A protein and the small-molecule ligand that binds it are described below.
Small molecule (SMILES): Nc1ncnc2c1ncn2[C@@H]1O[C@H](COP(=O)(O)OP(=O)(O)OP(O)(O)=S)[C@@H](O)[C@H]1O

Binding-site contacts:
Ligand atom O2G contacts residue GLU71 of chain 1.F at 2.9 Å (salt-bridge).
Ligand atom O4' contacts residue VAL38 of chain 1.F at 2.8 Å.
Ligand atom O3B contacts residue LYS53 of chain 1.F at 3.0 Å (salt-bridge).
Ligand atom S1G contacts residue ASP168 of chain 1.F at 3.0 Å (salt-bridge).
Ligand atom PG contacts residue ASP168 of chain 1.F at 3.7 Å.
Ligand atom O3' contacts residue SER154 of chain 1.F at 2.4 Å (h-bond).
Ligand atom O2A contacts residue LYS53 of chain 1.F at 3.0 Å (salt-bridge).
Ligand atom N6 contacts residue ILE84 of chain 1.F at 3.2 Å.
Ligand atom N6 contacts residue ALA51 of chain 1.F at 3.6 Å.
Ligand atom C3' contacts residue SER154 of chain 1.F at 3.5 Å.
Ligand atom C5 contacts residue LEU167 of chain 1.F at 3.8 Å (hydrophobic).
Ligand atom C2 contacts residue LEU108 of chain 1.F at 3.4 Å (hydrophobic).
Ligand atom O1A contacts residue ASP168 of chain 1.F at 2.5 Å (salt-bridge).
Ligand atom PA contacts residue MG1 of chain 1.Q at 3.6 Å.
Ligand atom C8 contacts residue LEU167 of chain 1.F at 3.9 Å (hydrophobic).
Ligand atom O1B contacts residue SER37 of chain 1.F at 3.2 Å (h-bond).
Ligand atom PB contacts residue MG1 of chain 1.Q at 3.5 Å.
Ligand atom N6 contacts residue THR106 of chain 1.F at 3.5 Å (h-bond).
Ligand atom PA contacts residue ASP168 of chain 1.F at 3.8 Å.
Ligand atom C1' contacts residue VAL38 of chain 1.F at 3.6 Å (hydrophobic).
Ligand atom O2G contacts residue ASP168 of chain 1.F at 3.2 Å (salt-bridge).
Ligand atom PB contacts residue LYS53 of chain 1.F at 3.6 Å.
Ligand atom N1 contacts residue MET109 of chain 1.F at 3.0 Å (h-bond).
Ligand atom O2B contacts residue MG1 of chain 1.Q at 2.1 Å.
Ligand atom O2B contacts residue ASP168 of chain 1.F at 2.9 Å (salt-bridge).
Ligand atom O3A contacts residue LYS53 of chain 1.F at 3.1 Å (salt-bridge).
Ligand atom PG contacts residue LYS53 of chain 1.F at 3.4 Å.
Ligand atom C2 contacts residue MET109 of chain 1.F at 3.5 Å (hydrophobic).
Ligand atom O1A contacts residue ASN155 of chain 1.F at 2.9 Å (h-bond).
Ligand atom C2' contacts residue ASP112 of chain 1.F at 3.8 Å.
Ligand atom C5 contacts residue ALA51 of chain 1.F at 3.9 Å (hydrophobic).
Ligand atom O2' contacts residue ASP112 of chain 1.F at 2.8 Å (salt-bridge).
Ligand atom N7 contacts residue LEU167 of chain 1.F at 3.5 Å.
Ligand atom N6 contacts residue HIS107 of chain 1.F at 2.9 Å (h-bond).
Ligand atom O3' contacts residue ASP112 of chain 1.F at 3.8 Å.
Ligand atom C6 contacts residue ALA51 of chain 1.F at 3.6 Å (hydrophobic).
Ligand atom O2G contacts residue LYS53 of chain 1.F at 2.7 Å (salt-bridge).
Ligand atom O1A contacts residue MG1 of chain 1.Q at 2.4 Å.
Ligand atom PA contacts residue LYS53 of chain 1.F at 3.6 Å.
Ligand atom N1 contacts residue LEU108 of chain 1.F at 3.6 Å.

Sequence of chain 1.F:
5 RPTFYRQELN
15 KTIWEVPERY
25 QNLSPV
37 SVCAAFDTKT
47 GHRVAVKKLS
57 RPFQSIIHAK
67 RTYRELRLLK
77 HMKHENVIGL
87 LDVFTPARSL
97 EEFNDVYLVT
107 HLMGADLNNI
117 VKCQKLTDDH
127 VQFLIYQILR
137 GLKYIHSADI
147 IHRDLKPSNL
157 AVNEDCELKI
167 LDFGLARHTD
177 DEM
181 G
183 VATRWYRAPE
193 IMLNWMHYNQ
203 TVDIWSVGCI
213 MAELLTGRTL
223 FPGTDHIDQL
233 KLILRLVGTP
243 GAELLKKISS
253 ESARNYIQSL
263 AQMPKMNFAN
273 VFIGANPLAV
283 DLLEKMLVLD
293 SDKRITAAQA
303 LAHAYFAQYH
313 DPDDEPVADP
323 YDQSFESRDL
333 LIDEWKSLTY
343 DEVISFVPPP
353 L